Sequence of chain 1.A:
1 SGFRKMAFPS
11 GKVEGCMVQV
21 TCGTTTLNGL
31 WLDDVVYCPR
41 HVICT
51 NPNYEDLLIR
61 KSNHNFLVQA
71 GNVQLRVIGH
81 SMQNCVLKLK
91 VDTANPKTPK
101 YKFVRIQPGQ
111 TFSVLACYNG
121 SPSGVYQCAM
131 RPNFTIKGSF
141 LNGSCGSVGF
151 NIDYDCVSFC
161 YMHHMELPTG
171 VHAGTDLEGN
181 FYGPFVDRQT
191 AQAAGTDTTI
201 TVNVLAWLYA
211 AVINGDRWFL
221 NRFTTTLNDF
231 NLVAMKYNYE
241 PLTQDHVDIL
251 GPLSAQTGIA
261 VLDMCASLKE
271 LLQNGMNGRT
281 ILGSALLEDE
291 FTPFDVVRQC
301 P

Sequence of chain 2.A:
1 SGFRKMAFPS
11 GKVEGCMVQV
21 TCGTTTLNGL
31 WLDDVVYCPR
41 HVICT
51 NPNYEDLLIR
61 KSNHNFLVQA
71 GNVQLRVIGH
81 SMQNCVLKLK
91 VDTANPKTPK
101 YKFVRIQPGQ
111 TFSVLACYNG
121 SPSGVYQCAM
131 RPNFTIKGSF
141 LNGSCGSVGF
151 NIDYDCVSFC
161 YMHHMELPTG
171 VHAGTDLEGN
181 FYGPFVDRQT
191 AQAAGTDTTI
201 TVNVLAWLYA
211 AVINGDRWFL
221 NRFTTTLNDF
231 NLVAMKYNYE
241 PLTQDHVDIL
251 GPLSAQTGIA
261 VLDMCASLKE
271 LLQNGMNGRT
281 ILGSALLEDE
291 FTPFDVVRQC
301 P

The protein below binds the small molecule below.
Small molecule (SMILES): CNC(=O)c1cc(Br)cc([N+](=O)[O-])c1N[C@@H]1CCCC[C@@H]1NC(=O)c1cncc2ccccc12

Binding-site contacts:
Ligand atom C6 contacts residue ARG188 of chain 2.A at 3.4 Å.
Ligand atom N1 contacts residue GLU166 of chain 2.A at 3.5 Å (salt-bridge).
Ligand atom C19 contacts residue ASN142 of chain 2.A at 3.7 Å.
Ligand atom C21 contacts residue ASN142 of chain 2.A at 3.8 Å.
Ligand atom C2 contacts residue GLU166 of chain 2.A at 3.3 Å.
Ligand atom O2 contacts residue HIS164 of chain 2.A at 3.7 Å.
Ligand atom C13 contacts residue HIS41 of chain 2.A at 3.5 Å.
Ligand atom N5 contacts residue SER144 of chain 2.A at 3.5 Å (h-bond).
Ligand atom N5 contacts residue HIS163 of chain 2.A at 2.9 Å (h-bond).
Ligand atom O1 contacts residue GLU166 of chain 2.A at 2.9 Å (salt-bridge).
Ligand atom O3 contacts residue ASP187 of chain 2.A at 3.0 Å.
Ligand atom C3 contacts residue GLU166 of chain 2.A at 3.7 Å.
Ligand atom BR1 contacts residue GLN189 of chain 2.A at 3.7 Å.
Ligand atom O3 contacts residue ARG188 of chain 2.A at 2.9 Å (salt-bridge).
Ligand atom C5 contacts residue MET165 of chain 2.A at 3.8 Å (hydrophobic).
Ligand atom C20 contacts residue ASN142 of chain 2.A at 3.8 Å.
Ligand atom O4 contacts residue ASN142 of chain 2.A at 3.3 Å (h-bond).
Ligand atom C18 contacts residue PHE140 of chain 2.A at 3.5 Å (hydrophobic).
Ligand atom C4 contacts residue GLU166 of chain 2.A at 3.4 Å.
Ligand atom C8 contacts residue MET165 of chain 2.A at 3.5 Å (hydrophobic).
Ligand atom C15 contacts residue CYS145 of chain 2.A at 3.8 Å (hydrophobic).
Ligand atom C13 contacts residue CYS145 of chain 2.A at 3.7 Å (hydrophobic).
Ligand atom N5 contacts residue PHE140 of chain 2.A at 3.8 Å.
Ligand atom O2 contacts residue HIS41 of chain 2.A at 3.2 Å.
Ligand atom C20 contacts residue PHE140 of chain 2.A at 3.6 Å (hydrophobic).
Ligand atom C20 contacts residue GLU166 of chain 2.A at 3.4 Å.
Ligand atom O1 contacts residue MET165 of chain 2.A at 3.7 Å.
Ligand atom C3 contacts residue MET165 of chain 2.A at 3.8 Å (hydrophobic).
Ligand atom BR1 contacts residue GLN192 of chain 2.A at 3.6 Å.
Ligand atom C5 contacts residue GLN189 of chain 2.A at 3.6 Å.
Ligand atom C7 contacts residue MET165 of chain 2.A at 3.8 Å (hydrophobic).
Ligand atom C12 contacts residue HIS41 of chain 2.A at 3.8 Å.
Ligand atom C17 contacts residue HIS163 of chain 2.A at 3.4 Å.
Ligand atom C17 contacts residue SER144 of chain 2.A at 3.7 Å.
Ligand atom C22 contacts residue ASN142 of chain 2.A at 3.7 Å.
Ligand atom C23 contacts residue ASN142 of chain 2.A at 3.5 Å.
Ligand atom BR1 contacts residue THR190 of chain 2.A at 3.6 Å.
Ligand atom C18 contacts residue GLU166 of chain 2.A at 3.5 Å.
Ligand atom C19 contacts residue LEU141 of chain 2.A at 3.6 Å (hydrophobic).
Ligand atom C24 contacts residue ASN142 of chain 2.A at 3.7 Å.